Binding-site contacts:
Ligand atom C6 contacts residue GLY232 of chain 1.A at 3.8 Å.
Ligand atom O3 contacts residue SER135 of chain 1.A at 2.5 Å (h-bond).
Ligand atom C6 contacts residue GLY228 of chain 1.A at 3.9 Å.
Ligand atom C16 contacts residue ALA46 of chain 1.A at 3.7 Å (hydrophobic).
Ligand atom N22 contacts residue THR237 of chain 1.A at 3.6 Å.
Ligand atom C24 contacts residue THR237 of chain 1.A at 3.3 Å.
Ligand atom C12 contacts residue ALA233 of chain 1.A at 4.2 Å (hydrophobic).
Ligand atom C20 contacts residue THR237 of chain 1.A at 4.2 Å.
Ligand atom C16 contacts residue HEM1 of chain 1.C at 4.1 Å.
Ligand atom C21 contacts residue HEM1 of chain 1.C at 3.0 Å.
Ligand atom C14 contacts residue ALA233 of chain 1.A at 4.0 Å (hydrophobic).
Ligand atom O3 contacts residue ILE138 of chain 1.A at 3.9 Å.
Ligand atom C19 contacts residue ILE138 of chain 1.A at 4.3 Å (hydrophobic).
Ligand atom C15 contacts residue ASP229 of chain 1.A at 4.2 Å.
Ligand atom C25 contacts residue THR237 of chain 1.A at 3.9 Å.
Ligand atom C23 contacts residue THR237 of chain 1.A at 3.2 Å.
Ligand atom C3 contacts residue SER135 of chain 1.A at 3.4 Å.
Ligand atom C24 contacts residue SER298 of chain 1.A at 4.3 Å.
Ligand atom N22 contacts residue HEM1 of chain 1.C at 2.1 Å.
Ligand atom C23 contacts residue HEM1 of chain 1.C at 3.0 Å.
Ligand atom C11 contacts residue VAL413 of chain 1.A at 3.9 Å (hydrophobic).
Ligand atom C5 contacts residue GLY232 of chain 1.A at 3.9 Å.
Ligand atom C19 contacts residue LEU38 of chain 1.A at 4.0 Å (hydrophobic).
Ligand atom C7 contacts residue ALA233 of chain 1.A at 4.3 Å (hydrophobic).
Ligand atom C21 contacts residue THR237 of chain 1.A at 4.0 Å.
Ligand atom C2 contacts residue SER135 of chain 1.A at 3.7 Å.
Ligand atom C2 contacts residue VAL139 of chain 1.A at 4.2 Å (hydrophobic).
Ligand atom C7 contacts residue GLY232 of chain 1.A at 4.2 Å.
Ligand atom C16 contacts residue ALA233 of chain 1.A at 4.0 Å (hydrophobic).
Ligand atom C7 contacts residue ASP229 of chain 1.A at 3.8 Å.
Ligand atom O3 contacts residue TYR134 of chain 1.A at 3.5 Å.
Ligand atom C6 contacts residue LEU38 of chain 1.A at 4.2 Å (hydrophobic).
Ligand atom C20 contacts residue HEM1 of chain 1.C at 4.2 Å.
Ligand atom C9 contacts residue ALA233 of chain 1.A at 4.2 Å (hydrophobic).
Ligand atom C21 contacts residue ALA233 of chain 1.A at 3.8 Å (hydrophobic).
Ligand atom C7 contacts residue GLY228 of chain 1.A at 4.3 Å.
Ligand atom C20 contacts residue ALA233 of chain 1.A at 4.2 Å (hydrophobic).
Ligand atom C1 contacts residue GLY232 of chain 1.A at 4.2 Å.
Ligand atom C9 contacts residue GLY232 of chain 1.A at 4.1 Å.
Ligand atom C15 contacts residue ALA46 of chain 1.A at 3.8 Å (hydrophobic).

Sequence of chain 1.A:
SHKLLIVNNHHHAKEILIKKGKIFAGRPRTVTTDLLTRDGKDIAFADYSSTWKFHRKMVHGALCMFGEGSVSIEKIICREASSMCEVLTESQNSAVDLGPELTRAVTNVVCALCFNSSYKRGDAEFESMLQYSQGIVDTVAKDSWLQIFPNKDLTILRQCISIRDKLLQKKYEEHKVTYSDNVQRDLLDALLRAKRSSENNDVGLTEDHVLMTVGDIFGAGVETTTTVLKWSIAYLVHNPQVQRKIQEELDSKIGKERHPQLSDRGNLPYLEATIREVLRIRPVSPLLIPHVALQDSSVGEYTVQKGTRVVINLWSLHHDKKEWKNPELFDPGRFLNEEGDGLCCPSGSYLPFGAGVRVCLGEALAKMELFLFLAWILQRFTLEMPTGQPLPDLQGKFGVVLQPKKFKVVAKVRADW

The protein below binds the small molecule below.
Small molecule (SMILES): C[C@]12CC[C@H](O)CC1=CC[C@@H]1[C@@H]2CC[C@]2(C)C(c3cccnc3)=CC[C@@H]12